Binding-site contacts:
Ligand atom C3 contacts residue PRO501 of chain 1.C at 3.9 Å (hydrophobic).
Ligand atom C1 contacts residue CYS546 of chain 1.C at 3.9 Å (hydrophobic).
Ligand atom FE contacts residue CMO1 of chain 1.Q at 3.4 Å.
Ligand atom C2 contacts residue CMO1 of chain 1.Q at 3.8 Å.
Ligand atom C1 contacts residue CYS549 of chain 1.C at 3.1 Å (hydrophobic).
Ligand atom O3 contacts residue ALA477 of chain 1.C at 3.6 Å.
Ligand atom C3 contacts residue CYS549 of chain 1.C at 3.2 Å (hydrophobic).
Ligand atom NI contacts residue CYS546 of chain 1.C at 2.3 Å.
Ligand atom N1 contacts residue VAL500 of chain 1.C at 3.8 Å.
Ligand atom C3 contacts residue HIS68 of chain 1.C at 3.4 Å.
Ligand atom N2 contacts residue ARG479 of chain 1.C at 3.0 Å (salt-bridge).
Ligand atom C3 contacts residue CYS64 of chain 1.C at 3.1 Å (hydrophobic).
Ligand atom C2 contacts residue ARG479 of chain 1.C at 3.5 Å.
Ligand atom NI contacts residue CMO1 of chain 1.Q at 1.8 Å.
Ligand atom N1 contacts residue ARG479 of chain 1.C at 3.6 Å.
Ligand atom N1 contacts residue SER502 of chain 1.C at 2.9 Å (h-bond).
Ligand atom C1 contacts residue ARG479 of chain 1.C at 3.5 Å.
Ligand atom C1 contacts residue PRO501 of chain 1.C at 3.8 Å (hydrophobic).
Ligand atom FE contacts residue CYS64 of chain 1.C at 2.2 Å.
Ligand atom C2 contacts residue CYS64 of chain 1.C at 3.1 Å (hydrophobic).
Ligand atom FE contacts residue CYS549 of chain 1.C at 2.3 Å.
Ligand atom C3 contacts residue THR67 of chain 1.C at 3.8 Å.
Ligand atom N2 contacts residue CYS64 of chain 1.C at 3.4 Å.
Ligand atom O3 contacts residue HIS68 of chain 1.C at 3.6 Å (h-bond).
Ligand atom N1 contacts residue CYS546 of chain 1.C at 4.0 Å.
Ligand atom C3 contacts residue VAL500 of chain 1.C at 3.5 Å (hydrophobic).
Ligand atom NI contacts residue CYS61 of chain 1.C at 2.2 Å.
Ligand atom C2 contacts residue ALA477 of chain 1.C at 3.9 Å (hydrophobic).
Ligand atom O3 contacts residue LEU482 of chain 1.C at 3.4 Å.
Ligand atom O3 contacts residue VAL500 of chain 1.C at 3.5 Å.
Ligand atom NI contacts residue CYS64 of chain 1.C at 2.3 Å.
Ligand atom O3 contacts residue PRO501 of chain 1.C at 3.4 Å.
Ligand atom C1 contacts residue VAL500 of chain 1.C at 3.7 Å (hydrophobic).
Ligand atom N1 contacts residue PRO501 of chain 1.C at 3.6 Å.
Ligand atom N1 contacts residue CYS549 of chain 1.C at 3.4 Å.
Ligand atom N2 contacts residue ALA477 of chain 1.C at 3.5 Å.
Ligand atom C1 contacts residue SER502 of chain 1.C at 3.8 Å.
Ligand atom NI contacts residue CYS549 of chain 1.C at 2.4 Å.
Ligand atom O3 contacts residue THR67 of chain 1.C at 3.7 Å.
Ligand atom N2 contacts residue PRO478 of chain 1.C at 3.4 Å.

The protein below binds the small molecule below.
Small molecule (SMILES): N#C[Fe]([Ni])(C#N)C=O

Sequence of chain 1.C:
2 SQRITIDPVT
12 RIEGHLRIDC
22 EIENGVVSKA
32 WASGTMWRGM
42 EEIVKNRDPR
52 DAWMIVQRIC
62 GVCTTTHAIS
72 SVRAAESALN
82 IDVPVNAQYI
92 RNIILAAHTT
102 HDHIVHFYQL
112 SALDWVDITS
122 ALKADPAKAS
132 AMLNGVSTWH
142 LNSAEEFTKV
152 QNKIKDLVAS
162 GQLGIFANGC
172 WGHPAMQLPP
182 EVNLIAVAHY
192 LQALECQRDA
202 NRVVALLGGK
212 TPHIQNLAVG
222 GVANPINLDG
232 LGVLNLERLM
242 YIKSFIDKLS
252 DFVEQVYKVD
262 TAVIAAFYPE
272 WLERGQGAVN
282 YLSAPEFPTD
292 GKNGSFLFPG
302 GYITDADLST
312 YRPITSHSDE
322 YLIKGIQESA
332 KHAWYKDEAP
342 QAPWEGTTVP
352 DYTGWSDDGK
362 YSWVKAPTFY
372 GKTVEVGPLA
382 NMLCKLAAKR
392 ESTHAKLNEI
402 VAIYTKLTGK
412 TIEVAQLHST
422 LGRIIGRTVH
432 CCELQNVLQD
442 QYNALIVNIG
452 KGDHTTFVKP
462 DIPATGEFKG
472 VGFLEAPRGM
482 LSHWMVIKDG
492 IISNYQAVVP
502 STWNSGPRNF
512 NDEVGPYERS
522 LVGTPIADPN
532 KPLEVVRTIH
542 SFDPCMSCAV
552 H